Sequence of chain 2.A:
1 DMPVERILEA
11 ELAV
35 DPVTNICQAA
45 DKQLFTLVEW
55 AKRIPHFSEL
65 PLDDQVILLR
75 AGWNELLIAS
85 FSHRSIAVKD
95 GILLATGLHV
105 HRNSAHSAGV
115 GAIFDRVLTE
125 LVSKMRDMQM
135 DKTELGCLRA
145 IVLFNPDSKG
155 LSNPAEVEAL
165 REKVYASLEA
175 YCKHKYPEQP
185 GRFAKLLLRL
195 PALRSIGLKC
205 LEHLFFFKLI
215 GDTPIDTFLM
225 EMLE

Binding-site contacts:
Ligand atom C5 contacts residue ILE40 of chain 2.A at 4.0 Å (hydrophobic).
Ligand atom O contacts residue ALA43 of chain 2.A at 3.2 Å.
Ligand atom C17 contacts residue PHE85 of chain 2.A at 3.8 Å (hydrophobic).
Ligand atom C10 contacts residue ILE96 of chain 2.A at 3.8 Å (hydrophobic).
Ligand atom C15 contacts residue PHE85 of chain 2.A at 4.0 Å (hydrophobic).
Ligand atom C13 contacts residue CYS204 of chain 2.A at 3.9 Å (hydrophobic).
Ligand atom C17 contacts residue ALA44 of chain 2.A at 3.6 Å (hydrophobic).
Ligand atom C14 contacts residue ILE40 of chain 2.A at 3.7 Å (hydrophobic).
Ligand atom C14 contacts residue CYS204 of chain 2.A at 3.8 Å (hydrophobic).
Ligand atom C7 contacts residue PHE85 of chain 2.A at 4.0 Å (hydrophobic).
Ligand atom C11 contacts residue ILE40 of chain 2.A at 3.9 Å (hydrophobic).
Ligand atom O contacts residue ALA99 of chain 2.A at 2.8 Å (h-bond).
Ligand atom C6 contacts residue ILE40 of chain 2.A at 3.6 Å (hydrophobic).
Ligand atom C14 contacts residue LEU208 of chain 2.A at 3.9 Å (hydrophobic).
Ligand atom O2 contacts residue ASN78 of chain 2.A at 2.8 Å (h-bond).
Ligand atom O2 contacts residue CYS204 of chain 2.A at 3.2 Å.
Ligand atom C16 contacts residue ASN78 of chain 2.A at 3.4 Å.
Ligand atom C2 contacts residue PHE85 of chain 2.A at 3.5 Å (hydrophobic).
Ligand atom C4 contacts residue ILE40 of chain 2.A at 3.9 Å (hydrophobic).
Ligand atom O contacts residue LEU98 of chain 2.A at 3.3 Å.
Ligand atom O2 contacts residue LEU208 of chain 2.A at 3.7 Å.
Ligand atom O contacts residue ARG88 of chain 2.A at 3.7 Å.
Ligand atom C contacts residue ARG88 of chain 2.A at 3.6 Å.
Ligand atom C contacts residue ALA99 of chain 2.A at 3.6 Å (hydrophobic).
Ligand atom C15 contacts residue ASN78 of chain 2.A at 3.5 Å.
Ligand atom C10 contacts residue VAL121 of chain 2.A at 3.9 Å (hydrophobic).
Ligand atom O1 contacts residue PHE85 of chain 2.A at 3.8 Å.
Ligand atom C contacts residue PHE85 of chain 2.A at 4.0 Å (hydrophobic).
Ligand atom C17 contacts residue LEU81 of chain 2.A at 3.8 Å (hydrophobic).
Ligand atom O1 contacts residue ALA99 of chain 2.A at 3.5 Å.
Ligand atom C contacts residue GLN47 of chain 2.A at 4.0 Å.
Ligand atom C2 contacts residue ALA44 of chain 2.A at 3.9 Å (hydrophobic).
Ligand atom C4 contacts residue PHE85 of chain 2.A at 3.5 Å (hydrophobic).
Ligand atom C11 contacts residue ILE96 of chain 2.A at 4.0 Å (hydrophobic).
Ligand atom O1 contacts residue GLN47 of chain 2.A at 3.4 Å.
Ligand atom C3 contacts residue PHE85 of chain 2.A at 3.5 Å (hydrophobic).
Ligand atom C5 contacts residue PHE85 of chain 2.A at 3.7 Å (hydrophobic).
Ligand atom C3 contacts residue ALA44 of chain 2.A at 3.8 Å (hydrophobic).
Ligand atom C1 contacts residue PHE85 of chain 2.A at 3.5 Å (hydrophobic).
Ligand atom O1 contacts residue ARG88 of chain 2.A at 2.9 Å (salt-bridge).

A protein and the small-molecule ligand that binds it are described below.
Small molecule (SMILES): CC(C)c1cccc(-c2cc(/C=C/C(=O)O)ccc2O)c1